Binding-site contacts:
Ligand atom O4 contacts residue TYR192 of chain 3.A at 3.7 Å.
Ligand atom C contacts residue HIS223 of chain 2.A at 3.3 Å.
Ligand atom C12 contacts residue ASP45 of chain 2.A at 3.6 Å.
Ligand atom C7 contacts residue ASP45 of chain 2.A at 3.6 Å.
Ligand atom N9 contacts residue TYR163 of chain 2.A at 3.5 Å (h-bond).
Ligand atom O7 contacts residue ALA162 of chain 2.A at 3.3 Å.
Ligand atom C23 contacts residue ILE187 of chain 3.A at 3.4 Å (hydrophobic).
Ligand atom O contacts residue ILE187 of chain 3.A at 3.0 Å.
Ligand atom C24 contacts residue TYR163 of chain 2.A at 3.6 Å (hydrophobic).
Ligand atom O7 contacts residue TYR163 of chain 2.A at 3.3 Å (h-bond).
Ligand atom N4 contacts residue LEU72 of chain 2.A at 3.6 Å.
Ligand atom O8 contacts residue GLU123 of chain 2.A at 2.6 Å (salt-bridge).
Ligand atom N6 contacts residue ASN122 of chain 2.A at 3.0 Å (h-bond).
Ligand atom N5 contacts residue PHE74 of chain 2.A at 3.6 Å.
Ligand atom C23 contacts residue SER166 of chain 2.A at 3.1 Å.
Ligand atom N6 contacts residue TYR75 of chain 2.A at 3.4 Å (h-bond).
Ligand atom O3 contacts residue LEU72 of chain 2.A at 3.2 Å.
Ligand atom C10 contacts residue THR161 of chain 2.A at 3.3 Å.
Ligand atom C1 contacts residue HIS223 of chain 2.A at 3.4 Å.
Ligand atom C18 contacts residue GLU123 of chain 2.A at 3.3 Å.
Ligand atom N6 contacts residue SER158 of chain 2.A at 3.1 Å (h-bond).
Ligand atom O7 contacts residue ASN122 of chain 2.A at 3.6 Å (h-bond).
Ligand atom C11 contacts residue ALA162 of chain 2.A at 3.5 Å (hydrophobic).
Ligand atom N11 contacts residue ASP150 of chain 3.A at 3.2 Å (salt-bridge).
Ligand atom N10 contacts residue ILE187 of chain 3.A at 3.3 Å.
Ligand atom C11 contacts residue THR161 of chain 2.A at 3.6 Å.
Ligand atom O3 contacts residue ASP45 of chain 2.A at 3.1 Å (salt-bridge).
Ligand atom O8 contacts residue ASN122 of chain 2.A at 3.1 Å (h-bond).
Ligand atom C10 contacts residue PHE74 of chain 2.A at 3.3 Å (hydrophobic).
Ligand atom C15 contacts residue HIS223 of chain 2.A at 3.4 Å.
Ligand atom N3 contacts residue ASN122 of chain 2.A at 3.0 Å (h-bond).
Ligand atom C21 contacts residue TYR163 of chain 2.A at 3.6 Å (hydrophobic).
Ligand atom O7 contacts residue GLU123 of chain 2.A at 2.5 Å (salt-bridge).
Ligand atom N11 contacts residue TYR163 of chain 2.A at 3.6 Å.
Ligand atom C8 contacts residue ALA162 of chain 2.A at 3.6 Å (hydrophobic).
Ligand atom N11 contacts residue ALA185 of chain 3.A at 2.8 Å (h-bond).
Ligand atom N2 contacts residue ASP45 of chain 2.A at 3.6 Å.
Ligand atom C19 contacts residue GLU123 of chain 2.A at 3.2 Å.
Ligand atom N5 contacts residue THR161 of chain 2.A at 2.6 Å (h-bond).
Ligand atom N10 contacts residue SER166 of chain 2.A at 3.0 Å (h-bond).

Sequence of chain 3.A:
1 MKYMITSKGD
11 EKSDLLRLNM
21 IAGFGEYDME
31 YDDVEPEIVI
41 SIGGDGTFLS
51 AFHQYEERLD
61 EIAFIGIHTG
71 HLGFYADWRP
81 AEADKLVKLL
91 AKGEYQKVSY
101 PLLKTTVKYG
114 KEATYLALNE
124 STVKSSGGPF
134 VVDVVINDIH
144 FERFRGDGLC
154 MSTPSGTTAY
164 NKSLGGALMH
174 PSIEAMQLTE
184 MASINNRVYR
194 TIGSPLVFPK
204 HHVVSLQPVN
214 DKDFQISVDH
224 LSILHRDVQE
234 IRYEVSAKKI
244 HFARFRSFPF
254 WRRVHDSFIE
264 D

A protein and the small-molecule ligand that binds it are described below.
Small molecule (SMILES): NCCS(=O)(=O)NC[C@H]1O[C@@H](n2c(C#CCOC[C@H]3O[C@@H](n4cnc5c(N)ncnc54)[C@H](O)[C@@H]3O)nc3c(N)ncnc32)[C@H](O)[C@@H]1O

Sequence of chain 2.A:
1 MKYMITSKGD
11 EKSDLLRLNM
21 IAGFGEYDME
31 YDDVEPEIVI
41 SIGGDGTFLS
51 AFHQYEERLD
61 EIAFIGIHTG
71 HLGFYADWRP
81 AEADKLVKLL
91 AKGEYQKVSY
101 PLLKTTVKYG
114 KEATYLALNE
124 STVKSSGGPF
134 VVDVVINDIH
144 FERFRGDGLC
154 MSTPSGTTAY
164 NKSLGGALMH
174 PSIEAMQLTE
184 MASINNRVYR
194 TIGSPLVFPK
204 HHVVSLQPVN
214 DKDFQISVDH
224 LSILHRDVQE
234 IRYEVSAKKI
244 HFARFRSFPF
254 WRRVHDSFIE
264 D